Binding-site contacts:
Ligand atom O5' contacts residue ARG81 of chain 1.A at 3.1 Å (salt-bridge).
Ligand atom O5P contacts residue ASP40 of chain 1.A at 3.4 Å (salt-bridge).
Ligand atom C1' contacts residue ARG81 of chain 1.A at 4.0 Å.
Ligand atom C2' contacts residue TYR107 of chain 1.A at 3.9 Å (hydrophobic).
Ligand atom O5P contacts residue CA1 of chain 1.C at 3.2 Å.
Ligand atom P2 contacts residue ARG35 of chain 1.A at 3.6 Å.
Ligand atom C5M contacts residue ARG35 of chain 1.A at 3.8 Å.
Ligand atom N3 contacts residue LEU83 of chain 1.A at 3.9 Å.
Ligand atom C5' contacts residue TYR107 of chain 1.A at 3.6 Å (hydrophobic).
Ligand atom O4 contacts residue TYR109 of chain 1.A at 3.9 Å.
Ligand atom O4' contacts residue ARG81 of chain 1.A at 3.0 Å (salt-bridge).
Ligand atom C3' contacts residue TYR107 of chain 1.A at 4.0 Å (hydrophobic).
Ligand atom P1 contacts residue TYR79 of chain 1.A at 3.6 Å.
Ligand atom O4 contacts residue LEU83 of chain 1.A at 3.6 Å.
Ligand atom O5P contacts residue ARG35 of chain 1.A at 2.9 Å (salt-bridge).
Ligand atom P1 contacts residue LYS78 of chain 1.A at 3.8 Å.
Ligand atom O5P contacts residue TYR107 of chain 1.A at 4.1 Å.
Ligand atom C5 contacts residue LEU83 of chain 1.A at 4.0 Å (hydrophobic).
Ligand atom C6 contacts residue ARG81 of chain 1.A at 4.0 Å.
Ligand atom O4 contacts residue LEU37 of chain 1.A at 3.9 Å.
Ligand atom O1P contacts residue TYR79 of chain 1.A at 3.5 Å (h-bond).
Ligand atom C5M contacts residue LEU36 of chain 1.A at 4.1 Å (hydrophobic).
Ligand atom N3 contacts residue TYR109 of chain 1.A at 3.4 Å.
Ligand atom C5 contacts residue TYR107 of chain 1.A at 4.0 Å (hydrophobic).
Ligand atom O3' contacts residue LYS78 of chain 1.A at 3.6 Å (salt-bridge).
Ligand atom O2 contacts residue ASP77 of chain 1.A at 3.9 Å.
Ligand atom C4 contacts residue TYR109 of chain 1.A at 3.7 Å (hydrophobic).
Ligand atom C4 contacts residue LEU83 of chain 1.A at 3.6 Å (hydrophobic).
Ligand atom O4P contacts residue ARG35 of chain 1.A at 2.9 Å (salt-bridge).
Ligand atom O5' contacts residue ARG35 of chain 1.A at 3.6 Å.
Ligand atom C4' contacts residue ARG81 of chain 1.A at 3.9 Å.
Ligand atom O1P contacts residue LYS78 of chain 1.A at 2.6 Å (salt-bridge).
Ligand atom C2 contacts residue ASP77 of chain 1.A at 4.0 Å.
Ligand atom C5M contacts residue TYR107 of chain 1.A at 3.8 Å (hydrophobic).
Ligand atom C2' contacts residue TYR109 of chain 1.A at 3.6 Å (hydrophobic).
Ligand atom O3P contacts residue TYR79 of chain 1.A at 2.7 Å (h-bond).
Ligand atom P2 contacts residue ARG81 of chain 1.A at 4.0 Å.
Ligand atom O2 contacts residue TYR109 of chain 1.A at 4.0 Å.
Ligand atom C2 contacts residue TYR109 of chain 1.A at 3.8 Å (hydrophobic).
Ligand atom O4P contacts residue ARG81 of chain 1.A at 2.9 Å (salt-bridge).

Sequence of chain 1.A:
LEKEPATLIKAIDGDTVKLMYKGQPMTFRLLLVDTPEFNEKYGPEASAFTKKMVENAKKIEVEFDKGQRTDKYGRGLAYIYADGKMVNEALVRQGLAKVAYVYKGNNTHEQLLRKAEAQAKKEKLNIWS

This small molecule binds to this protein.
Small molecule (SMILES): Cc1cn([C@H]2C[C@H](OP(=O)(O)O)[C@@H](COP(=O)(O)O)O2)c(=O)[nH]c1=O